The small molecule below binds the protein below.
Small molecule (SMILES): Nc1ncnc2c1ncn2[C@@H]1O[C@H](CO[P](=O)(O)O[P](=O)(O)NP(=O)(O)O)[C@@H](O)[C@H]1O

Binding-site contacts:
Ligand atom N7 contacts residue ASN66 of chain 1.B at 3.3 Å.
Ligand atom N3B contacts residue GLY149 of chain 1.B at 2.9 Å (h-bond).
Ligand atom C2 contacts residue THR198 of chain 1.B at 3.4 Å.
Ligand atom N1 contacts residue ALA70 of chain 1.B at 3.4 Å.
Ligand atom O3' contacts residue GLY126 of chain 1.B at 3.0 Å (h-bond).
Ligand atom O2' contacts residue ASN118 of chain 1.B at 3.1 Å (h-bond).
Ligand atom O2A contacts residue ASN66 of chain 1.B at 2.5 Å (h-bond).
Ligand atom O2G contacts residue GLY151 of chain 1.B at 2.9 Å (h-bond).
Ligand atom O3G contacts residue ASN66 of chain 1.B at 3.4 Å (h-bond).
Ligand atom O2' contacts residue GLY126 of chain 1.B at 3.2 Å (h-bond).
Ligand atom O1A contacts residue GLY151 of chain 1.B at 2.6 Å (h-bond).
Ligand atom C5' contacts residue K1 of chain 1.G at 3.2 Å.
Ligand atom O1B contacts residue GLY146 of chain 1.B at 3.4 Å.
Ligand atom O3A contacts residue GLY149 of chain 1.B at 3.2 Å.
Ligand atom O2B contacts residue SER125 of chain 1.B at 3.3 Å.
Ligand atom PG contacts residue MG1 of chain 1.F at 3.3 Å.
Ligand atom O1A contacts residue GLY149 of chain 1.B at 3.2 Å.
Ligand atom O1B contacts residue ASN66 of chain 1.B at 2.8 Å (h-bond).
Ligand atom N3 contacts residue MET110 of chain 1.B at 3.2 Å (h-bond).
Ligand atom N3B contacts residue GLN147 of chain 1.B at 3.2 Å (h-bond).
Ligand atom O1G contacts residue GLY146 of chain 1.B at 3.2 Å.
Ligand atom O3' contacts residue SER127 of chain 1.B at 3.5 Å (h-bond).
Ligand atom O1G contacts residue ARG349 of chain 1.B at 2.8 Å (salt-bridge).
Ligand atom O1B contacts residue MG1 of chain 1.F at 2.2 Å.
Ligand atom O2A contacts residue PHE152 of chain 1.B at 3.4 Å (h-bond).
Ligand atom O3G contacts residue GLU62 of chain 1.B at 3.5 Å (salt-bridge).
Ligand atom O1G contacts residue GLN147 of chain 1.B at 3.3 Å (h-bond).
Ligand atom O3G contacts residue MG1 of chain 1.F at 2.0 Å.
Ligand atom O3' contacts residue SER125 of chain 1.B at 3.3 Å.
Ligand atom N3B contacts residue GLY146 of chain 1.B at 3.3 Å.
Ligand atom O1A contacts residue VAL150 of chain 1.B at 3.2 Å (h-bond).
Ligand atom N6 contacts residue ASP105 of chain 1.B at 3.2 Å (salt-bridge).
Ligand atom O1A contacts residue PHE152 of chain 1.B at 2.7 Å (h-bond).
Ligand atom N3B contacts residue PHE148 of chain 1.B at 3.2 Å (h-bond).
Ligand atom O3G contacts residue GLY151 of chain 1.B at 3.2 Å.
Ligand atom O2G contacts residue GLY149 of chain 1.B at 3.4 Å (h-bond).
Ligand atom O2G contacts residue VAL150 of chain 1.B at 3.3 Å (h-bond).
Ligand atom N1 contacts residue THR198 of chain 1.B at 2.9 Å (h-bond).
Ligand atom O2A contacts residue MG1 of chain 1.F at 2.8 Å.
Ligand atom O2B contacts residue SER127 of chain 1.B at 3.3 Å (h-bond).

Sequence of chain 1.B:
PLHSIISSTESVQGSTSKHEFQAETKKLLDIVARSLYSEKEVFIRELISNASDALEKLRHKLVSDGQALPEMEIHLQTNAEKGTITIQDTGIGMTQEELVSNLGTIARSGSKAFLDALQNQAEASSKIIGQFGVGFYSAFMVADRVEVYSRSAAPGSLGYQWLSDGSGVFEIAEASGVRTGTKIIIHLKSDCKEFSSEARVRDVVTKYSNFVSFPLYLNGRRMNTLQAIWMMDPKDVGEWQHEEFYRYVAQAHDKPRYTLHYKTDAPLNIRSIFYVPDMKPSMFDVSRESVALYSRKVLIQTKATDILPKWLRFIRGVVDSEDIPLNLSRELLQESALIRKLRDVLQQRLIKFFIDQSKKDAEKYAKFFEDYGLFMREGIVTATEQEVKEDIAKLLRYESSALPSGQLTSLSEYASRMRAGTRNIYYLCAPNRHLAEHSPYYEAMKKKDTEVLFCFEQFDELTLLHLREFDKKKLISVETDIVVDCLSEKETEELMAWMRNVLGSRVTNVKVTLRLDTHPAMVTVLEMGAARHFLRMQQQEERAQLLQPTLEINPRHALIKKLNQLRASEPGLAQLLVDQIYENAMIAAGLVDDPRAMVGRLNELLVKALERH